A protein and the small-molecule ligand that binds it are described below.
Small molecule (SMILES): CC(=O)N[C@@H]1[C@@H](O)[C@H](O)[C@@H](CO)O[C@H]1O

Sequence of chain 60.H:
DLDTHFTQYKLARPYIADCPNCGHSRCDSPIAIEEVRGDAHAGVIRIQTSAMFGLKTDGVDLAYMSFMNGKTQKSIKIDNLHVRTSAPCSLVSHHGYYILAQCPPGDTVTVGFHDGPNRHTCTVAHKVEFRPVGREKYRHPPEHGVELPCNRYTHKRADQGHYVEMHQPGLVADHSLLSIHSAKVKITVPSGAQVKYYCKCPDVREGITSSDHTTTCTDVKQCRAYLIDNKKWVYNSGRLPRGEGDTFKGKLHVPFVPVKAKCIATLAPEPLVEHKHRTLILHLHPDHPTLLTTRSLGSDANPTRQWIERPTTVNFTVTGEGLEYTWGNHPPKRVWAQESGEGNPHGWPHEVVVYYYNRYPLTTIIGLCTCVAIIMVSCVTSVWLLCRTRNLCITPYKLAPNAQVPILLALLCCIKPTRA

Binding-site contacts:
Ligand atom C8 contacts residue ASN315 of chain 60.H at 3.5 Å.
Ligand atom C6 contacts residue ASN315 of chain 60.H at 4.5 Å.
Ligand atom C1 contacts residue VAL314 of chain 60.H at 4.4 Å (hydrophobic).
Ligand atom O5 contacts residue VAL314 of chain 60.H at 3.8 Å.
Ligand atom C7 contacts residue ASN315 of chain 60.H at 3.3 Å.
Ligand atom C6 contacts residue THR313 of chain 60.H at 4.5 Å.
Ligand atom O5 contacts residue ASN315 of chain 60.H at 2.4 Å (h-bond).
Ligand atom C3 contacts residue ASN315 of chain 60.H at 3.8 Å.
Ligand atom C2 contacts residue ASN315 of chain 60.H at 2.5 Å.
Ligand atom O7 contacts residue ASN315 of chain 60.H at 4.2 Å.
Ligand atom O5 contacts residue THR313 of chain 60.H at 4.3 Å.
Ligand atom C1 contacts residue ASN315 of chain 60.H at 1.4 Å.
Ligand atom C4 contacts residue ASN315 of chain 60.H at 4.3 Å.
Ligand atom N2 contacts residue ASN315 of chain 60.H at 2.8 Å (h-bond).
Ligand atom C8 contacts residue ILE281 of chain 60.H at 4.5 Å (hydrophobic).
Ligand atom C5 contacts residue ASN315 of chain 60.H at 3.7 Å.